Sequence of chain 1.A:
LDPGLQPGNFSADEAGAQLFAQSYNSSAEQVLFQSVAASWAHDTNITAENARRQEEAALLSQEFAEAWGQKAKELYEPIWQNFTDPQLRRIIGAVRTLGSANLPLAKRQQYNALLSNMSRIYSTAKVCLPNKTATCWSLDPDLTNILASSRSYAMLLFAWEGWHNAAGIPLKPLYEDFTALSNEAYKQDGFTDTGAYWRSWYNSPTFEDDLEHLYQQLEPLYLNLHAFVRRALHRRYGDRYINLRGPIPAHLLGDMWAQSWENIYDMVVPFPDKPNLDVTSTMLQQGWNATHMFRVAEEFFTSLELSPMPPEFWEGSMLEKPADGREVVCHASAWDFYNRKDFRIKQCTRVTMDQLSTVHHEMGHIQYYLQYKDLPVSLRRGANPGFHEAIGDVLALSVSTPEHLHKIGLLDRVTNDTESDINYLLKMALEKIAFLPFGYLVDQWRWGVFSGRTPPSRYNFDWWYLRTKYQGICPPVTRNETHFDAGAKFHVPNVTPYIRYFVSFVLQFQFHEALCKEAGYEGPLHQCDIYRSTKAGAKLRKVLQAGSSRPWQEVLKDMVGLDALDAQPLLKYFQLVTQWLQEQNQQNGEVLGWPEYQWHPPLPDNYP

The small molecule below binds the protein below.
Small molecule (SMILES): CC(=O)N[C@H]1[C@H](O[C@H]2[C@H](O)[C@@H](NC(C)=O)CO[C@@H]2CO[C@@H]2O[C@@H](C)[C@@H](O)[C@@H](O)[C@@H]2O)O[C@H](CO)[C@@H](O[C@@H]2O[C@H](CO[C@H]3O[C@H](CO)[C@@H](O)[C@H](O)[C@@H]3O[C@@H]3O[C@H](CO)[C@@H](O)[C@H](O)[C@H]3NC(C)=O)[C@@H](O)[C@H](O[C@H]3O[C@H](CO)[C@@H](O)[C@H](O)[C@@H]3O)[C@@H]2O)[C@@H]1O

Binding-site contacts:
Ligand atom O5 contacts residue HIS292 of chain 1.A at 3.6 Å.
Ligand atom C7 contacts residue ASN289 of chain 1.A at 2.9 Å.
Ligand atom C1 contacts residue ASN289 of chain 1.A at 1.4 Å.
Ligand atom C8 contacts residue GLU320 of chain 1.A at 4.0 Å.
Ligand atom C3 contacts residue GLY287 of chain 1.A at 3.9 Å.
Ligand atom C4 contacts residue GLY287 of chain 1.A at 3.9 Å.
Ligand atom C5 contacts residue HIS292 of chain 1.A at 4.2 Å.
Ligand atom C5 contacts residue HIS292 of chain 1.A at 4.2 Å.
Ligand atom O7 contacts residue ASN289 of chain 1.A at 2.7 Å (h-bond).
Ligand atom N2 contacts residue ASN289 of chain 1.A at 2.8 Å (h-bond).
Ligand atom O4 contacts residue GLN286 of chain 1.A at 3.7 Å.
Ligand atom C1 contacts residue HIS292 of chain 1.A at 3.9 Å.
Ligand atom C4 contacts residue ASN289 of chain 1.A at 4.2 Å.
Ligand atom C6 contacts residue HIS292 of chain 1.A at 4.1 Å.
Ligand atom C2 contacts residue ASN289 of chain 1.A at 2.4 Å.
Ligand atom C8 contacts residue ASN289 of chain 1.A at 3.9 Å.
Ligand atom C5 contacts residue GLY287 of chain 1.A at 4.5 Å.
Ligand atom C3 contacts residue ASN289 of chain 1.A at 3.7 Å.
Ligand atom O3 contacts residue GLN286 of chain 1.A at 4.0 Å.
Ligand atom C3 contacts residue GLN286 of chain 1.A at 4.4 Å.
Ligand atom O5 contacts residue ASN289 of chain 1.A at 2.4 Å (h-bond).
Ligand atom C4 contacts residue GLN286 of chain 1.A at 3.6 Å.
Ligand atom O3 contacts residue GLY287 of chain 1.A at 4.1 Å.
Ligand atom C6 contacts residue HIS292 of chain 1.A at 3.4 Å.
Ligand atom C5 contacts residue ASN289 of chain 1.A at 3.7 Å.